The small molecule below binds the protein below.
Small molecule (SMILES): CC(=O)N[C@H]1[C@H](O[C@H]2[C@H](O)[C@@H](NC(C)=O)CO[C@@H]2CO[C@H]2O[C@H](C)[C@@H](O)[C@@H](O)[C@@H]2O)O[C@H](CO)[C@@H](O[C@@H]2O[C@H](CO[C@H]3O[C@H](CO)[C@@H](O)[C@H](O)[C@@H]3O[C@@H]3O[C@H](CO)[C@@H](O[C@@H]4O[C@H](CO)[C@H](O)[C@H](O)[C@H]4O)[C@H](O)[C@H]3NC(C)=O)[C@@H](O)[C@H](O[C@H]3O[C@H](CO)[C@@H](O)[C@H](O)[C@@H]3O[C@@H]3O[C@H](CO)[C@@H](O)[C@H](O)[C@H]3NC(C)=O)[C@@H]2O)[C@@H]1O

Binding-site contacts:
Ligand atom C5 contacts residue MAN7 of chain 2.C at 3.7 Å.
Ligand atom O3 contacts residue MAN3 of chain 2.C at 2.8 Å (h-bond).
Ligand atom C3 contacts residue MAN3 of chain 2.C at 3.8 Å.
Ligand atom O6 contacts residue GLU36 of chain 1.B at 3.3 Å (salt-bridge).
Ligand atom O2 contacts residue MAN7 of chain 2.C at 2.8 Å (h-bond).
Ligand atom C5 contacts residue ASN75 of chain 1.B at 3.7 Å.
Ligand atom O3 contacts residue ASN75 of chain 1.B at 3.3 Å (h-bond).
Ligand atom O6 contacts residue PHE21 of chain 1.B at 3.5 Å.
Ligand atom O4 contacts residue GLU36 of chain 1.B at 2.7 Å (salt-bridge).
Ligand atom O3 contacts residue ARG79 of chain 1.B at 3.3 Å (salt-bridge).
Ligand atom C6 contacts residue PHE21 of chain 1.B at 3.8 Å (hydrophobic).
Ligand atom C1 contacts residue ASN75 of chain 1.B at 1.5 Å.
Ligand atom O5 contacts residue ASN75 of chain 1.B at 2.4 Å (h-bond).
Ligand atom C3 contacts residue ASN75 of chain 1.B at 3.8 Å.
Ligand atom O4 contacts residue VAL42 of chain 1.B at 3.5 Å.
Ligand atom C6 contacts residue THR38 of chain 1.B at 3.5 Å.
Ligand atom O4 contacts residue MAN7 of chain 2.C at 3.3 Å (h-bond).
Ligand atom C3 contacts residue VAL42 of chain 1.B at 3.6 Å (hydrophobic).
Ligand atom C2 contacts residue TYR74 of chain 1.B at 3.9 Å (hydrophobic).
Ligand atom C7 contacts residue ASN75 of chain 1.B at 3.5 Å.
Ligand atom C2 contacts residue ASN75 of chain 1.B at 2.5 Å.
Ligand atom C6 contacts residue TYR74 of chain 1.B at 3.5 Å (hydrophobic).
Ligand atom O6 contacts residue ASP27 of chain 1.B at 3.7 Å.
Ligand atom C6 contacts residue GLU36 of chain 1.B at 3.1 Å.
Ligand atom C1 contacts residue PHE19 of chain 1.B at 3.7 Å (hydrophobic).
Ligand atom N2 contacts residue ASN75 of chain 1.B at 2.9 Å (h-bond).
Ligand atom C2 contacts residue PHE19 of chain 1.B at 3.7 Å (hydrophobic).
Ligand atom C8 contacts residue ARG79 of chain 1.B at 3.6 Å.
Ligand atom C5 contacts residue LYS24 of chain 1.B at 3.6 Å.
Ligand atom O6 contacts residue LYS24 of chain 1.B at 3.5 Å (salt-bridge).
Ligand atom C6 contacts residue PRO23 of chain 1.B at 3.6 Å (hydrophobic).
Ligand atom C5 contacts residue PHE21 of chain 1.B at 3.8 Å (hydrophobic).
Ligand atom C6 contacts residue LYS24 of chain 1.B at 3.7 Å.
Ligand atom C3 contacts residue PHE19 of chain 1.B at 3.6 Å (hydrophobic).
Ligand atom O6 contacts residue PRO23 of chain 1.B at 3.7 Å.
Ligand atom O5 contacts residue PHE19 of chain 1.B at 3.2 Å.
Ligand atom C8 contacts residue ASN75 of chain 1.B at 3.7 Å.
Ligand atom O7 contacts residue ARG79 of chain 1.B at 3.2 Å.
Ligand atom C4 contacts residue VAL42 of chain 1.B at 3.9 Å (hydrophobic).
Ligand atom O4 contacts residue MAN3 of chain 2.C at 3.4 Å (h-bond).

Sequence of chain 1.B:
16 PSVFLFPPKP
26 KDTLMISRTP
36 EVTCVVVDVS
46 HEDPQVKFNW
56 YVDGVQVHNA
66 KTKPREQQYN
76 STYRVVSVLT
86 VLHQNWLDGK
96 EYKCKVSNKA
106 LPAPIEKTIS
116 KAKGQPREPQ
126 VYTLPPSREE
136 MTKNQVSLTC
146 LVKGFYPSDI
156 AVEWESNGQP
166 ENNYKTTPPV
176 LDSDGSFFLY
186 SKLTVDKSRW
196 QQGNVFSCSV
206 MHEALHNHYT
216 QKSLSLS